Sequence of chain 1.D:
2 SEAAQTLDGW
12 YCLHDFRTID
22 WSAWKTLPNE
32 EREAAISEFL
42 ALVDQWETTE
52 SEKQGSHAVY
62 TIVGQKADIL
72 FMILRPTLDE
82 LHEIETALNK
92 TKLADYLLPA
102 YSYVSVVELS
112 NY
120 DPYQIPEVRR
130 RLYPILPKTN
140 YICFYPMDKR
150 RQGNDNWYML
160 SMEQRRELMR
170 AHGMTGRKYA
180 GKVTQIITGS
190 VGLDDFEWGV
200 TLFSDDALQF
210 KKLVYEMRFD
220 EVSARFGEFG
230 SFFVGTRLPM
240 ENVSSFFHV

Binding-site contacts:
Ligand atom NC contacts residue HIS171 of chain 1.D at 3.3 Å (h-bond).
Ligand atom C1D contacts residue MET168 of chain 1.D at 3.6 Å (hydrophobic).
Ligand atom CAA contacts residue GLY175 of chain 1.D at 3.5 Å.
Ligand atom NB contacts residue HIS171 of chain 1.D at 3.3 Å (h-bond).
Ligand atom C4B contacts residue HIS171 of chain 1.D at 3.6 Å.
Ligand atom O2C contacts residue TYR113 of chain 1.D at 3.7 Å.
Ligand atom CMC contacts residue MET146 of chain 1.D at 3.6 Å (hydrophobic).
Ligand atom O2C contacts residue LYS148 of chain 1.D at 2.7 Å (salt-bridge).
Ligand atom C4D contacts residue HIS171 of chain 1.D at 3.7 Å.
Ligand atom CGB contacts residue PHE228 of chain 1.D at 3.5 Å (hydrophobic).
Ligand atom O2C contacts residue TRP197 of chain 1.D at 3.7 Å.
Ligand atom ND contacts residue HIS171 of chain 1.D at 3.3 Å (h-bond).
Ligand atom CAA contacts residue ARG176 of chain 1.D at 3.6 Å.
Ligand atom MN contacts residue HIS171 of chain 1.D at 2.3 Å.
Ligand atom C4B contacts residue ILE186 of chain 1.D at 3.7 Å (hydrophobic).
Ligand atom CGC contacts residue LYS148 of chain 1.D at 3.4 Å.
Ligand atom O2A contacts residue GLN184 of chain 1.D at 2.6 Å (h-bond).
Ligand atom C2B contacts residue MET216 of chain 1.D at 3.6 Å (hydrophobic).
Ligand atom O2C contacts residue TRP156 of chain 1.D at 3.5 Å.
Ligand atom CMD contacts residue SER111 of chain 1.D at 3.5 Å.
Ligand atom O1B contacts residue SER222 of chain 1.D at 2.6 Å (h-bond).
Ligand atom CAB contacts residue TYR144 of chain 1.D at 3.0 Å (hydrophobic).
Ligand atom CMB contacts residue MET216 of chain 1.D at 3.5 Å (hydrophobic).
Ligand atom O1C contacts residue TYR113 of chain 1.D at 3.4 Å.
Ligand atom O1D contacts residue ARG176 of chain 1.D at 3.0 Å (salt-bridge).
Ligand atom CMA contacts residue GLY175 of chain 1.D at 3.4 Å.
Ligand atom O1C contacts residue TRP197 of chain 1.D at 3.6 Å.
Ligand atom O1D contacts residue GLY172 of chain 1.D at 3.7 Å.
Ligand atom CBC contacts residue LYS148 of chain 1.D at 3.2 Å.
Ligand atom O1B contacts residue PHE228 of chain 1.D at 3.7 Å.
Ligand atom O2B contacts residue PHE228 of chain 1.D at 3.0 Å.
Ligand atom CMB contacts residue TYR144 of chain 1.D at 3.6 Å (hydrophobic).
Ligand atom O2B contacts residue TYR144 of chain 1.D at 3.1 Å (h-bond).
Ligand atom C3A contacts residue GLY175 of chain 1.D at 3.6 Å.
Ligand atom NA contacts residue HIS171 of chain 1.D at 3.2 Å (h-bond).
Ligand atom CHD contacts residue MET168 of chain 1.D at 3.5 Å (hydrophobic).
Ligand atom CGC contacts residue TRP197 of chain 1.D at 3.6 Å (hydrophobic).
Ligand atom C2A contacts residue GLY175 of chain 1.D at 3.6 Å.
Ligand atom NB contacts residue ILE186 of chain 1.D at 3.6 Å.
Ligand atom CGA contacts residue GLN184 of chain 1.D at 3.5 Å.

Sequence of chain 1.C:
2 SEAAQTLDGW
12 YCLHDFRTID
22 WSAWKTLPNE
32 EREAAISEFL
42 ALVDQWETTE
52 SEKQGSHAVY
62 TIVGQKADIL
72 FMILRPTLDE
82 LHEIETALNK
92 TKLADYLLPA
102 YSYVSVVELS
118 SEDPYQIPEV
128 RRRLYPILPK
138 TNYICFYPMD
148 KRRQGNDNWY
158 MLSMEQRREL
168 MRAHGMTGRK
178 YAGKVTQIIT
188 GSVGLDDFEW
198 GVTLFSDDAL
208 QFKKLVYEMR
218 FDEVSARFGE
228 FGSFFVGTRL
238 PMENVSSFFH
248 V

The small molecule below binds the protein below.
Small molecule (SMILES): CC1=C(CCC(=O)O)C2=Cc3c(C)c(CCC(=O)O)c4n3[Mn]35<-N2=C1C=c1c(C)c(CCC(=O)O)c(n13)=CC1=N->5C(=C4)C(C)=C1CCC(=O)O